Sequence of chain 2.A:
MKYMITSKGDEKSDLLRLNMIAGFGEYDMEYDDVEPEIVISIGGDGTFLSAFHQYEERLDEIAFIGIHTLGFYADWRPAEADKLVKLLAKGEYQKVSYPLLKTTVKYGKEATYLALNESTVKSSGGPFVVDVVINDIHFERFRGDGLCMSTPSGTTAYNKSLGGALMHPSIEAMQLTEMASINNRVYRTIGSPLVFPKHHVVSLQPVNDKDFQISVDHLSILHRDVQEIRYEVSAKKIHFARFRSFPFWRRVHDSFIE

Sequence of chain 1.B:
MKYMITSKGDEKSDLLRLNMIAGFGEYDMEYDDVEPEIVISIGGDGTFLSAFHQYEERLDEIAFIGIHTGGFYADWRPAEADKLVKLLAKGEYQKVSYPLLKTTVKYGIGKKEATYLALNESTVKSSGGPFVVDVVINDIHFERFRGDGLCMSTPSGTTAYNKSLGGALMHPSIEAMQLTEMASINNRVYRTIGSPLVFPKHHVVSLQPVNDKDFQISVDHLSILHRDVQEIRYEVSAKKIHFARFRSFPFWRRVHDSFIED

Binding-site contacts:
Ligand atom C14 contacts residue PHE74 of chain 2.A at 3.5 Å (hydrophobic).
Ligand atom O8 contacts residue ALA162 of chain 2.A at 3.5 Å.
Ligand atom C25 contacts residue ASP222 of chain 2.A at 3.6 Å.
Ligand atom C26 contacts residue GLU123 of chain 2.A at 3.2 Å.
Ligand atom O7 contacts residue ASP222 of chain 2.A at 3.5 Å.
Ligand atom C3 contacts residue TYR163 of chain 2.A at 3.2 Å (hydrophobic).
Ligand atom O5 contacts residue LEU72 of chain 2.A at 3.6 Å.
Ligand atom N1 contacts residue SER166 of chain 2.A at 3.0 Å (h-bond).
Ligand atom O2 contacts residue ARG148 of chain 1.B at 3.5 Å (salt-bridge).
Ligand atom C1 contacts residue ILE187 of chain 1.B at 3.4 Å (hydrophobic).
Ligand atom C13 contacts residue ALA162 of chain 2.A at 3.5 Å (hydrophobic).
Ligand atom N2 contacts residue TYR163 of chain 2.A at 3.5 Å.
Ligand atom C14 contacts residue THR161 of chain 2.A at 3.3 Å.
Ligand atom O8 contacts residue GLU123 of chain 2.A at 2.2 Å (salt-bridge).
Ligand atom O8 contacts residue ASN122 of chain 2.A at 3.4 Å (h-bond).
Ligand atom O7 contacts residue ASN122 of chain 2.A at 2.8 Å (h-bond).
Ligand atom C25 contacts residue GLU123 of chain 2.A at 3.3 Å.
Ligand atom N9 contacts residue LEU72 of chain 2.A at 3.6 Å.
Ligand atom N contacts residue ASP150 of chain 1.B at 3.2 Å (salt-bridge).
Ligand atom C1 contacts residue SER166 of chain 2.A at 3.2 Å.
Ligand atom C2 contacts residue TYR163 of chain 2.A at 3.6 Å (hydrophobic).
Ligand atom N6 contacts residue ASN122 of chain 2.A at 2.9 Å (h-bond).
Ligand atom O8 contacts residue TYR163 of chain 2.A at 3.3 Å.
Ligand atom N8 contacts residue THR161 of chain 2.A at 2.6 Å (h-bond).
Ligand atom N7 contacts residue TYR75 of chain 2.A at 3.4 Å (h-bond).
Ligand atom C8 contacts residue LEU49 of chain 2.A at 3.6 Å (hydrophobic).
Ligand atom O6 contacts residue ASP45 of chain 2.A at 2.8 Å (salt-bridge).
Ligand atom O3 contacts residue ARG148 of chain 1.B at 3.3 Å (salt-bridge).
Ligand atom C contacts residue TYR163 of chain 2.A at 3.3 Å (hydrophobic).
Ligand atom N contacts residue ALA185 of chain 1.B at 3.1 Å (h-bond).
Ligand atom O7 contacts residue GLU123 of chain 2.A at 2.9 Å (salt-bridge).
Ligand atom N7 contacts residue SER158 of chain 2.A at 3.0 Å (h-bond).
Ligand atom N7 contacts residue ASN122 of chain 2.A at 3.0 Å (h-bond).
Ligand atom C24 contacts residue ASP45 of chain 2.A at 3.6 Å.
Ligand atom C13 contacts residue THR161 of chain 2.A at 3.6 Å.
Ligand atom C12 contacts residue ALA162 of chain 2.A at 3.5 Å (hydrophobic).
Ligand atom O6 contacts residue LEU72 of chain 2.A at 2.6 Å (h-bond).
Ligand atom N contacts residue TYR163 of chain 2.A at 3.5 Å.
Ligand atom N10 contacts residue ASP45 of chain 2.A at 3.6 Å (salt-bridge).
Ligand atom N8 contacts residue PHE74 of chain 2.A at 3.4 Å.

This protein binds this small molecule.
Small molecule (SMILES): Nc1ncnc2c1ncn2[C@@H]1O[C@H](CN2CC#Cc3nc4c(N)ncnc4n3[C@@H]3O[C@H](CNS(=O)(=O)CCNC(=O)C2)[C@@H](O)[C@H]3O)[C@@H](O)[C@H]1O